This small molecule binds to this protein.
Small molecule (SMILES): OC[C@H]1O[C@@H](O[C@@H]2[C@@H](O)[C@H](O[C@@H]3[C@@H](O)[C@H](O[C@@H]4[C@@H](O)[C@H](O)O[C@H](CO)[C@H]4O)O[C@H](CO)[C@H]3O)O[C@H](CO)[C@H]2O)[C@H](O)[C@@H](O)[C@@H]1O

Sequence of chain 1.B:
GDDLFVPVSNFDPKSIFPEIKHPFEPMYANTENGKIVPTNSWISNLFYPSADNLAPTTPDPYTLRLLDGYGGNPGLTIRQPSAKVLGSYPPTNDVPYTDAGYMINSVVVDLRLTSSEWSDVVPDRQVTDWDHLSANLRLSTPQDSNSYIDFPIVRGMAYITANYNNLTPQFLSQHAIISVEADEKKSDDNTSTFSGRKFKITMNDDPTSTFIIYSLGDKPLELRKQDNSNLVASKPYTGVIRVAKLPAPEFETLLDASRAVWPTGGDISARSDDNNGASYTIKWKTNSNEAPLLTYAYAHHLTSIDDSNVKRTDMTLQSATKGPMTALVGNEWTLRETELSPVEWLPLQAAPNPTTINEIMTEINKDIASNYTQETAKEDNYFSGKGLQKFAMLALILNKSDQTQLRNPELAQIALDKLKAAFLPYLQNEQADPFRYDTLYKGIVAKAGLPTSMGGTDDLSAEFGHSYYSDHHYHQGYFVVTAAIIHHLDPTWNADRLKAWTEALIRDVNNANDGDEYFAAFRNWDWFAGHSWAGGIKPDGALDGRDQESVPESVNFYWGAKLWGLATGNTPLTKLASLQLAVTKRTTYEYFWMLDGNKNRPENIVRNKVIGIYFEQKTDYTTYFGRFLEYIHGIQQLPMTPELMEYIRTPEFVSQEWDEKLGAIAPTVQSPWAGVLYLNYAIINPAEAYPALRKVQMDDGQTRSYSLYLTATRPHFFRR

Binding-site contacts:
Ligand atom O6 contacts residue THR651 of chain 1.B at 3.0 Å (h-bond).
Ligand atom C5 contacts residue ASP573 of chain 1.B at 3.9 Å.
Ligand atom C4 contacts residue ASP649 of chain 1.B at 3.7 Å.
Ligand atom C4 contacts residue ASP573 of chain 1.B at 3.5 Å.
Ligand atom O6 contacts residue THR652 of chain 1.B at 4.1 Å.
Ligand atom C6 contacts residue TYR118 of chain 1.B at 3.7 Å (hydrophobic).
Ligand atom C6 contacts residue LYS647 of chain 1.B at 4.2 Å.
Ligand atom C2 contacts residue BGC2 of chain 1.K at 4.0 Å.
Ligand atom C6 contacts residue BGC1 of chain 1.J at 3.6 Å.
Ligand atom O6 contacts residue BGC1 of chain 1.J at 3.8 Å.
Ligand atom O6 contacts residue BGC2 of chain 1.K at 2.8 Å (h-bond).
Ligand atom C6 contacts residue ASP649 of chain 1.B at 3.6 Å.
Ligand atom C6 contacts residue ASP573 of chain 1.B at 3.1 Å.
Ligand atom O4 contacts residue LYS647 of chain 1.B at 3.0 Å (salt-bridge).
Ligand atom O6 contacts residue ASP649 of chain 1.B at 2.9 Å (salt-bridge).
Ligand atom O2 contacts residue BGC1 of chain 1.K at 3.6 Å.
Ligand atom C1 contacts residue LYS647 of chain 1.B at 4.2 Å.
Ligand atom C4 contacts residue BGC1 of chain 1.K at 4.2 Å.
Ligand atom O4 contacts residue ASP573 of chain 1.B at 2.5 Å (salt-bridge).
Ligand atom C4 contacts residue BGC2 of chain 1.K at 4.0 Å.
Ligand atom C4 contacts residue TYR118 of chain 1.B at 3.9 Å (hydrophobic).
Ligand atom C5 contacts residue TYR118 of chain 1.B at 4.2 Å (hydrophobic).
Ligand atom O6 contacts residue LYS647 of chain 1.B at 3.1 Å (salt-bridge).
Ligand atom O4 contacts residue BGC1 of chain 1.K at 4.1 Å.
Ligand atom C2 contacts residue BGC1 of chain 1.K at 3.5 Å.
Ligand atom O6 contacts residue LEU572 of chain 1.B at 4.1 Å.
Ligand atom O3 contacts residue BGC2 of chain 1.K at 3.8 Å.
Ligand atom O5 contacts residue TYR118 of chain 1.B at 4.2 Å.
Ligand atom C6 contacts residue LEU572 of chain 1.B at 4.0 Å (hydrophobic).
Ligand atom C6 contacts residue BGC2 of chain 1.K at 4.1 Å.
Ligand atom O3 contacts residue BGC1 of chain 1.K at 3.9 Å.
Ligand atom O5 contacts residue BGC2 of chain 1.K at 3.8 Å.
Ligand atom O4 contacts residue ASP649 of chain 1.B at 3.8 Å.
Ligand atom C6 contacts residue TYR131 of chain 1.B at 4.0 Å (hydrophobic).
Ligand atom O3 contacts residue LYS647 of chain 1.B at 3.7 Å.
Ligand atom O2 contacts residue BGC2 of chain 1.K at 4.1 Å.
Ligand atom O4 contacts residue TYR118 of chain 1.B at 2.8 Å (h-bond).
Ligand atom C4 contacts residue LYS647 of chain 1.B at 4.1 Å.
Ligand atom O5 contacts residue LYS647 of chain 1.B at 3.6 Å (salt-bridge).
Ligand atom C6 contacts residue THR651 of chain 1.B at 3.7 Å.